Binding-site contacts:
Ligand atom O4D contacts residue LEU1386 of chain 1.A at 4.2 Å.
Ligand atom C4 contacts residue TYR1492 of chain 1.A at 3.8 Å (hydrophobic).
Ligand atom O2A contacts residue ARG1440 of chain 1.A at 2.4 Å (salt-bridge).
Ligand atom N1 contacts residue TYR1492 of chain 1.A at 3.5 Å.
Ligand atom C6 contacts residue PRO1439 of chain 1.A at 4.3 Å (hydrophobic).
Ligand atom N7 contacts residue ARG1440 of chain 1.A at 3.3 Å (salt-bridge).
Ligand atom O3A contacts residue ARG1440 of chain 1.A at 3.9 Å.
Ligand atom C3D contacts residue LEU1388 of chain 1.A at 4.2 Å (hydrophobic).
Ligand atom O4' contacts residue ARG1440 of chain 1.A at 4.3 Å.
Ligand atom C3D contacts residue SER1389 of chain 1.A at 3.7 Å.
Ligand atom O2' contacts residue TYR1492 of chain 1.A at 2.3 Å (h-bond).
Ligand atom O3D contacts residue LEU1386 of chain 1.A at 4.3 Å.
Ligand atom C5 contacts residue TYR1492 of chain 1.A at 4.1 Å (hydrophobic).
Ligand atom C2 contacts residue TYR1492 of chain 1.A at 3.4 Å (hydrophobic).
Ligand atom C6 contacts residue ASP1438 of chain 1.A at 3.4 Å.
Ligand atom N9 contacts residue ARG1440 of chain 1.A at 4.3 Å.
Ligand atom N6 contacts residue ASN1494 of chain 1.A at 3.1 Å (h-bond).
Ligand atom O5' contacts residue ARG1440 of chain 1.A at 3.2 Å (salt-bridge).
Ligand atom C2D contacts residue LEU1388 of chain 1.A at 3.7 Å (hydrophobic).
Ligand atom C4D contacts residue LEU1386 of chain 1.A at 3.7 Å (hydrophobic).
Ligand atom N3 contacts residue TYR1492 of chain 1.A at 3.6 Å.
Ligand atom C5' contacts residue ARG1440 of chain 1.A at 4.3 Å.
Ligand atom C6 contacts residue ASN1494 of chain 1.A at 4.3 Å.
Ligand atom O2D contacts residue LEU1388 of chain 1.A at 2.4 Å (h-bond).
Ligand atom N9 contacts residue TYR1492 of chain 1.A at 4.3 Å.
Ligand atom C6 contacts residue TYR1492 of chain 1.A at 3.9 Å (hydrophobic).
Ligand atom O2D contacts residue SER1389 of chain 1.A at 3.9 Å.
Ligand atom C4D contacts residue SER1389 of chain 1.A at 4.0 Å.
Ligand atom N6 contacts residue PRO1439 of chain 1.A at 4.3 Å.
Ligand atom PA contacts residue ARG1440 of chain 1.A at 3.3 Å.
Ligand atom C8 contacts residue ARG1440 of chain 1.A at 3.2 Å.
Ligand atom N6 contacts residue ASP1438 of chain 1.A at 2.5 Å (salt-bridge).
Ligand atom N7 contacts residue ASP1438 of chain 1.A at 3.5 Å (salt-bridge).
Ligand atom C5 contacts residue ASP1438 of chain 1.A at 3.7 Å.
Ligand atom O3D contacts residue SER1389 of chain 1.A at 2.4 Å (h-bond).
Ligand atom O4' contacts residue PRO1255 of chain 1.A at 4.2 Å.
Ligand atom C1' contacts residue TYR1492 of chain 1.A at 4.2 Å (hydrophobic).
Ligand atom N1 contacts residue ASN1494 of chain 1.A at 4.3 Å.
Ligand atom O3D contacts residue LEU1388 of chain 1.A at 3.5 Å (h-bond).
Ligand atom C2' contacts residue TYR1492 of chain 1.A at 3.4 Å (hydrophobic).

A protein and the small-molecule ligand that binds it are described below.
Small molecule (SMILES): Nc1ncnc2c1ncn2[C@@H]1O[C@H](CO[P](=O)(O)O[P](=O)(O)OC[C@H]2O[C@@H](O)[C@H](O)[C@@H]2O)[C@@H](O)[C@H]1O

Sequence of chain 1.A:
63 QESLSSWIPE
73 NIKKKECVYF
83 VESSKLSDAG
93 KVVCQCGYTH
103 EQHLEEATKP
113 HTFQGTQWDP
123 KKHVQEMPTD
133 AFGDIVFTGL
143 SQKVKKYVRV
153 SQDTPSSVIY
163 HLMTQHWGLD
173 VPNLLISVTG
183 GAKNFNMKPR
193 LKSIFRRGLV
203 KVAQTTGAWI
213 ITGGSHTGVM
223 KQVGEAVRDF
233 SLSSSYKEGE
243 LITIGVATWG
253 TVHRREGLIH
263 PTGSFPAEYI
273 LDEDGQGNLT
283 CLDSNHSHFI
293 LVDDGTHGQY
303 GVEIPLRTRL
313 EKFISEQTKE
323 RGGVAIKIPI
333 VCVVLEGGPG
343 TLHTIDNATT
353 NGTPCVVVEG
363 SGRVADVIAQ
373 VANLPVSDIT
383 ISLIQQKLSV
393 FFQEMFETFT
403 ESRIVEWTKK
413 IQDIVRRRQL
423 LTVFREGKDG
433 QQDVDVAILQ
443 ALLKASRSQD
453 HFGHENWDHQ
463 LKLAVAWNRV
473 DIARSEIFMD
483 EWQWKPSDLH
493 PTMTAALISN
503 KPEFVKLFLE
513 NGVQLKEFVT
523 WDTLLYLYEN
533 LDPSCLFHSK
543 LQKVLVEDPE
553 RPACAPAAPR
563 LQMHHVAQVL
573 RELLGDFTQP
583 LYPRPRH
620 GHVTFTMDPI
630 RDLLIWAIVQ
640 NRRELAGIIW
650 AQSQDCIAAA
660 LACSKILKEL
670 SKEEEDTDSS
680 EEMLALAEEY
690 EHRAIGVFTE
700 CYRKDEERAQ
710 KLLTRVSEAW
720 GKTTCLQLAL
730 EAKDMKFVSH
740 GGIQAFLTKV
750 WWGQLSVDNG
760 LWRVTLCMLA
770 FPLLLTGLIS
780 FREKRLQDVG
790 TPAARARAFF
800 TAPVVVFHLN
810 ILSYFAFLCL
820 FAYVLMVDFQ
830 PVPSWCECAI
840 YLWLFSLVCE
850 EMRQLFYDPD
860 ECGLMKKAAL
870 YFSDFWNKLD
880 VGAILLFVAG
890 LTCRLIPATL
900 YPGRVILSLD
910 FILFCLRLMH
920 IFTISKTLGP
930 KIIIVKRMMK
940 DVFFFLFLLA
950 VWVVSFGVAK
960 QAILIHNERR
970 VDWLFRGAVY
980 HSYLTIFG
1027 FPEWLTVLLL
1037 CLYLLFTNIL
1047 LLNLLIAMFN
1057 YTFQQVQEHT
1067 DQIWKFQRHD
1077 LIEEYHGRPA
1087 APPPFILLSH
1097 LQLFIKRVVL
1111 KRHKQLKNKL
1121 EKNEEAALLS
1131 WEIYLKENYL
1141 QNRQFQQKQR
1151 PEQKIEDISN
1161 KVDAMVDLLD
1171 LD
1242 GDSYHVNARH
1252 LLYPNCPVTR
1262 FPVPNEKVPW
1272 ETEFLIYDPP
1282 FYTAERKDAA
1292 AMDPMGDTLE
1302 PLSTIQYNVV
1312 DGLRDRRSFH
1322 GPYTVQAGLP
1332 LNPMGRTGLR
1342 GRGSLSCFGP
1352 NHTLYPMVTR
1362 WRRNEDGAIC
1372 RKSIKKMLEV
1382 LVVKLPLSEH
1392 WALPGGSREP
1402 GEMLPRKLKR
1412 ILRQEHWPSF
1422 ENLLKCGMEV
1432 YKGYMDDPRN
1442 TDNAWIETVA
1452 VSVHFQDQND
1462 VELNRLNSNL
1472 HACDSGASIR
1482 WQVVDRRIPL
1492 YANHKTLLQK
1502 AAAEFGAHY